Sequence of chain 1.G:
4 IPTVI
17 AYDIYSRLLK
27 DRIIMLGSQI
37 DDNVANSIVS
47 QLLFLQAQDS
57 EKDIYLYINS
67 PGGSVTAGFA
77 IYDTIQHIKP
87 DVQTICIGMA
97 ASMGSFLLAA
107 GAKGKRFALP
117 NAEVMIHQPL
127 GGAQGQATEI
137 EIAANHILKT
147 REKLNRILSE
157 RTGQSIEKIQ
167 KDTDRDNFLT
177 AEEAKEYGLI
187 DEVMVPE

Binding-site contacts:
Ligand atom C34 contacts residue ALA53 of chain 1.A at 3.8 Å (hydrophobic).
Ligand atom C16 contacts residue LEU49 of chain 1.A at 3.8 Å (hydrophobic).
Ligand atom C34 contacts residue ARG23 of chain 1.G at 3.6 Å.
Ligand atom C23 contacts residue TYR61 of chain 1.G at 3.5 Å (hydrophobic).
Ligand atom C17 contacts residue ILE29 of chain 1.G at 3.9 Å (hydrophobic).
Ligand atom C30 contacts residue ILE29 of chain 1.G at 3.8 Å (hydrophobic).
Ligand atom N20 contacts residue ILE29 of chain 1.G at 3.7 Å.
Ligand atom F33 contacts residue ARG23 of chain 1.G at 3.4 Å.
Ligand atom C08 contacts residue ILE91 of chain 1.G at 3.9 Å (hydrophobic).
Ligand atom C15 contacts residue VAL45 of chain 1.A at 3.9 Å (hydrophobic).
Ligand atom C07 contacts residue ILE91 of chain 1.G at 3.9 Å (hydrophobic).
Ligand atom C35 contacts residue ASP27 of chain 1.G at 3.5 Å.
Ligand atom C35 contacts residue ALA53 of chain 1.A at 3.4 Å (hydrophobic).
Ligand atom O24 contacts residue TYR61 of chain 1.G at 3.2 Å (h-bond).
Ligand atom C02 contacts residue TYR61 of chain 1.G at 3.9 Å (hydrophobic).
Ligand atom C12 contacts residue ILE93 of chain 1.G at 3.8 Å (hydrophobic).
Ligand atom C14 contacts residue ILE93 of chain 1.G at 3.5 Å (hydrophobic).
Ligand atom F33 contacts residue PHE50 of chain 1.A at 3.5 Å.
Ligand atom C05 contacts residue TYR61 of chain 1.G at 3.9 Å (hydrophobic).
Ligand atom C22 contacts residue TYR61 of chain 1.G at 3.7 Å (hydrophobic).
Ligand atom C34 contacts residue ASP27 of chain 1.G at 3.8 Å.
Ligand atom C11 contacts residue HIS83 of chain 1.A at 3.5 Å.
Ligand atom C13 contacts residue ILE93 of chain 1.G at 3.4 Å (hydrophobic).
Ligand atom C10 contacts residue ILE91 of chain 1.G at 3.7 Å (hydrophobic).
Ligand atom O19 contacts residue MET190 of chain 1.G at 3.5 Å.
Ligand atom C31 contacts residue LEU24 of chain 1.G at 3.9 Å (hydrophobic).
Ligand atom C18 contacts residue TYR61 of chain 1.G at 3.8 Å (hydrophobic).
Ligand atom N06 contacts residue TYR61 of chain 1.G at 3.7 Å.
Ligand atom C15 contacts residue LEU49 of chain 1.A at 3.8 Å (hydrophobic).
Ligand atom C16 contacts residue TYR63 of chain 1.G at 3.8 Å (hydrophobic).
Ligand atom N03 contacts residue TYR61 of chain 1.G at 3.8 Å.
Ligand atom O26 contacts residue LEU49 of chain 1.A at 3.6 Å.
Ligand atom C28 contacts residue ALA53 of chain 1.A at 3.8 Å (hydrophobic).
Ligand atom C12 contacts residue HIS83 of chain 1.A at 3.7 Å.
Ligand atom F33 contacts residue LEU24 of chain 1.G at 3.4 Å.
Ligand atom C30 contacts residue LEU49 of chain 1.A at 3.8 Å (hydrophobic).
Ligand atom C13 contacts residue THR80 of chain 1.A at 4.0 Å.
Ligand atom C15 contacts residue TYR63 of chain 1.G at 3.9 Å (hydrophobic).
Ligand atom C21 contacts residue TYR61 of chain 1.G at 3.6 Å (hydrophobic).
Ligand atom C29 contacts residue ALA53 of chain 1.A at 3.5 Å (hydrophobic).

The protein below binds the small molecule below.
Small molecule (SMILES): C[C@H]1C(=O)N(Cc2cccc3ccccc23)C[C@@H]2N(C(=O)NCc3ccc(F)cc3)CCC(=O)N21

Sequence of chain 1.A:
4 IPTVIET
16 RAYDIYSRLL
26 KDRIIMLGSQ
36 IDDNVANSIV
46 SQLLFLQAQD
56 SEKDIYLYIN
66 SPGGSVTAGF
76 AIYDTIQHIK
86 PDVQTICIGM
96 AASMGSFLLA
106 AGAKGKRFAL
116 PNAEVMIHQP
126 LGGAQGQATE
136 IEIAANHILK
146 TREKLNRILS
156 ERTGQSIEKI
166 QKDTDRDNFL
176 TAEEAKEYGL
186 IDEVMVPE